A protein and the small-molecule ligand that binds it are described below.
Small molecule (SMILES): Nc1ncnc2c1ncn2[C@@H]1O[C@H](COP(=O)(O)OP(=O)(O)OP(O)(O)=S)[C@@H](O)[C@H]1O

Sequence of chain 1.A:
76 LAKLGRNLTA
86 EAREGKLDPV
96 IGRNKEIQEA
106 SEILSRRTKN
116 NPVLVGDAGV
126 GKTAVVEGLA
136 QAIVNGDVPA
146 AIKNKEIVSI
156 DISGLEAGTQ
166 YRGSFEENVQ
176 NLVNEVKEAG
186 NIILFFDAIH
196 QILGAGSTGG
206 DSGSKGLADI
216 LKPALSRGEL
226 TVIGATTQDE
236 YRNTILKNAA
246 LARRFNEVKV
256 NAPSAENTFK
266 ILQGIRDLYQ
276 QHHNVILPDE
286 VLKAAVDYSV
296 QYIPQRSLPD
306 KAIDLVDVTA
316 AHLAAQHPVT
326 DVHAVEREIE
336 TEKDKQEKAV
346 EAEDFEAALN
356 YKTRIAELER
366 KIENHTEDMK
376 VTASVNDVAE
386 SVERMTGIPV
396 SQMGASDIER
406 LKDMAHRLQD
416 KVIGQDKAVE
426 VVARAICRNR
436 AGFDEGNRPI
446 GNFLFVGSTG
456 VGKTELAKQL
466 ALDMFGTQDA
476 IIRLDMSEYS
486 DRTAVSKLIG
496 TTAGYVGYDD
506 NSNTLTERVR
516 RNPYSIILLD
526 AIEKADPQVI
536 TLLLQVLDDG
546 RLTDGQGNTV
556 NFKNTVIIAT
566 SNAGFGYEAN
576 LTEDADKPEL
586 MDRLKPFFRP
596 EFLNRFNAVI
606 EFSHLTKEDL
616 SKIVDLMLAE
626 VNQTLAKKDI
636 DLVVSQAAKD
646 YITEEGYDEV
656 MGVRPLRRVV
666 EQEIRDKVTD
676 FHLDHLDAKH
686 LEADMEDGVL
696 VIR

Binding-site contacts:
Ligand atom O2A contacts residue LYS127 of chain 1.A at 2.9 Å (salt-bridge).
Ligand atom PA contacts residue LYS127 of chain 1.A at 3.2 Å.
Ligand atom C4' contacts residue ASP305 of chain 1.A at 3.8 Å.
Ligand atom N3 contacts residue ILE266 of chain 1.A at 3.5 Å.
Ligand atom C5' contacts residue ASP305 of chain 1.A at 3.5 Å.
Ligand atom O1A contacts residue LYS127 of chain 1.A at 2.6 Å (salt-bridge).
Ligand atom S1G contacts residue ALA123 of chain 1.A at 3.5 Å.
Ligand atom O4' contacts residue ASP305 of chain 1.A at 3.8 Å.
Ligand atom C5' contacts residue GLY126 of chain 1.A at 3.5 Å.
Ligand atom PG contacts residue GLY124 of chain 1.A at 3.8 Å.
Ligand atom O1B contacts residue MG1 of chain 1.O at 2.2 Å.
Ligand atom O2A contacts residue GLY126 of chain 1.A at 3.0 Å.
Ligand atom C4 contacts residue ILE266 of chain 1.A at 3.8 Å (hydrophobic).
Ligand atom O3G contacts residue GLY124 of chain 1.A at 2.6 Å (h-bond).
Ligand atom O2A contacts residue ALA129 of chain 1.A at 3.3 Å (h-bond).
Ligand atom O3G contacts residue VAL125 of chain 1.A at 3.7 Å.
Ligand atom O2A contacts residue THR128 of chain 1.A at 2.8 Å (h-bond).
Ligand atom O2G contacts residue MG1 of chain 1.O at 3.6 Å.
Ligand atom O3G contacts residue ALA123 of chain 1.A at 3.7 Å.
Ligand atom O2B contacts residue MG1 of chain 1.O at 2.8 Å.
Ligand atom N6 contacts residue ILE96 of chain 1.A at 2.9 Å (h-bond).
Ligand atom N6 contacts residue ILE266 of chain 1.A at 3.5 Å.
Ligand atom O1A contacts residue GLY126 of chain 1.A at 2.9 Å (h-bond).
Ligand atom O3A contacts residue THR128 of chain 1.A at 3.3 Å.
Ligand atom PA contacts residue GLY126 of chain 1.A at 3.5 Å.
Ligand atom C5 contacts residue ILE266 of chain 1.A at 3.8 Å (hydrophobic).
Ligand atom O3A contacts residue MG1 of chain 1.O at 1.9 Å.
Ligand atom N1 contacts residue ILE266 of chain 1.A at 3.7 Å.
Ligand atom O3B contacts residue MG1 of chain 1.O at 3.8 Å.
Ligand atom C6 contacts residue ILE266 of chain 1.A at 3.5 Å (hydrophobic).
Ligand atom O1A contacts residue VAL125 of chain 1.A at 3.7 Å.
Ligand atom N7 contacts residue GLY126 of chain 1.A at 3.8 Å.
Ligand atom N1 contacts residue ILE96 of chain 1.A at 3.8 Å.
Ligand atom C2 contacts residue ILE266 of chain 1.A at 3.4 Å (hydrophobic).
Ligand atom PA contacts residue MG1 of chain 1.O at 2.9 Å.
Ligand atom O2A contacts residue MG1 of chain 1.O at 3.0 Å.
Ligand atom C8 contacts residue GLY126 of chain 1.A at 3.3 Å.
Ligand atom O5' contacts residue MG1 of chain 1.O at 3.5 Å.
Ligand atom PA contacts residue THR128 of chain 1.A at 3.8 Å.
Ligand atom PB contacts residue MG1 of chain 1.O at 2.3 Å.